Sequence of chain 1.C:
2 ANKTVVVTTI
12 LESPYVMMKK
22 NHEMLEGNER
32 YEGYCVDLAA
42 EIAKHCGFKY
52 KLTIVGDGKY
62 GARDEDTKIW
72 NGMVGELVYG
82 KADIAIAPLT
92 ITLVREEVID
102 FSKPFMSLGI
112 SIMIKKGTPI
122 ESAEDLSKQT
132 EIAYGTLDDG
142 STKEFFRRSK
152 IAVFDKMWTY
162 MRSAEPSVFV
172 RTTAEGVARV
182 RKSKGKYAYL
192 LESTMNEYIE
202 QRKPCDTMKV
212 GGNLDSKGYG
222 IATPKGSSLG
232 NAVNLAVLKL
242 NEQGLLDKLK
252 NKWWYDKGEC

A small-molecule ligand and the protein it binds are described below.
Small molecule (SMILES): N[C@@H](CCC(=O)O)C(=O)O

Binding-site contacts:
Ligand atom N contacts residue SER142 of chain 1.C at 4.0 Å.
Ligand atom OE1 contacts residue GLU193 of chain 1.C at 3.7 Å.
Ligand atom CA contacts residue PRO89 of chain 1.C at 4.0 Å (hydrophobic).
Ligand atom N contacts residue GLU193 of chain 1.C at 2.8 Å (salt-bridge).
Ligand atom OXT contacts residue THR91 of chain 1.C at 2.8 Å (h-bond).
Ligand atom C contacts residue ARG96 of chain 1.C at 3.4 Å.
Ligand atom CG contacts residue LEU138 of chain 1.C at 3.6 Å (hydrophobic).
Ligand atom O contacts residue TYR61 of chain 1.C at 3.4 Å.
Ligand atom C contacts residue THR91 of chain 1.C at 3.7 Å.
Ligand atom OE2 contacts residue GLY141 of chain 1.C at 3.6 Å.
Ligand atom O contacts residue GLY141 of chain 1.C at 3.2 Å.
Ligand atom CD contacts residue THR143 of chain 1.C at 3.2 Å.
Ligand atom CA contacts residue THR91 of chain 1.C at 3.4 Å.
Ligand atom CG contacts residue GLU193 of chain 1.C at 3.6 Å.
Ligand atom CB contacts residue TYR61 of chain 1.C at 3.5 Å (hydrophobic).
Ligand atom CD contacts residue LEU138 of chain 1.C at 3.9 Å (hydrophobic).
Ligand atom N contacts residue THR91 of chain 1.C at 2.9 Å (h-bond).
Ligand atom CG contacts residue MET196 of chain 1.C at 4.0 Å (hydrophobic).
Ligand atom N contacts residue TYR61 of chain 1.C at 4.0 Å.
Ligand atom OXT contacts residue SER142 of chain 1.C at 4.0 Å.
Ligand atom CA contacts residue TYR61 of chain 1.C at 4.0 Å (hydrophobic).
Ligand atom OE2 contacts residue SER142 of chain 1.C at 3.3 Å (h-bond).
Ligand atom CA contacts residue SER142 of chain 1.C at 3.3 Å.
Ligand atom OE2 contacts residue LEU138 of chain 1.C at 4.1 Å.
Ligand atom O contacts residue ARG96 of chain 1.C at 2.7 Å (salt-bridge).
Ligand atom C contacts residue SER142 of chain 1.C at 3.4 Å.
Ligand atom CB contacts residue LEU138 of chain 1.C at 3.9 Å (hydrophobic).
Ligand atom OE1 contacts residue THR143 of chain 1.C at 2.6 Å (h-bond).
Ligand atom CA contacts residue GLU193 of chain 1.C at 3.5 Å.
Ligand atom CD contacts residue GLU193 of chain 1.C at 4.0 Å.
Ligand atom CB contacts residue GLU193 of chain 1.C at 4.1 Å.
Ligand atom OE2 contacts residue THR143 of chain 1.C at 3.1 Å (h-bond).
Ligand atom OXT contacts residue ARG96 of chain 1.C at 2.8 Å (salt-bridge).
Ligand atom OXT contacts residue TYR61 of chain 1.C at 3.4 Å.
Ligand atom C contacts residue TYR61 of chain 1.C at 3.6 Å (hydrophobic).
Ligand atom N contacts residue PRO89 of chain 1.C at 2.8 Å (h-bond).
Ligand atom OXT contacts residue PRO89 of chain 1.C at 3.6 Å.
Ligand atom OXT contacts residue LEU90 of chain 1.C at 3.5 Å.
Ligand atom O contacts residue SER142 of chain 1.C at 2.8 Å (h-bond).
Ligand atom N contacts residue TYR220 of chain 1.C at 3.6 Å.